Binding-site contacts:
Ligand atom O2 contacts residue GLY627 of chain 4.B at 3.5 Å.
Ligand atom C6 contacts residue HIS628 of chain 4.B at 2.9 Å.
Ligand atom N1 contacts residue HIS630 of chain 4.E at 4.2 Å.
Ligand atom N3 contacts residue HIS630 of chain 4.E at 2.9 Å (h-bond).
Ligand atom C6 contacts residue PHE629 of chain 4.B at 4.1 Å (hydrophobic).
Ligand atom C5 contacts residue HIS630 of chain 4.E at 4.3 Å.
Ligand atom C5 contacts residue PHE629 of chain 4.E at 4.1 Å (hydrophobic).
Ligand atom N4 contacts residue PRO631 of chain 4.E at 4.5 Å.
Ligand atom O2 contacts residue ASP626 of chain 4.B at 3.7 Å.
Ligand atom N1 contacts residue TRP607 of chain 4.E at 4.4 Å.
Ligand atom N1 contacts residue HIS628 of chain 4.B at 2.3 Å (h-bond).
Ligand atom C2 contacts residue HIS630 of chain 4.E at 3.4 Å.
Ligand atom C5 contacts residue HIS628 of chain 4.B at 4.1 Å.
Ligand atom C4 contacts residue HIS630 of chain 4.E at 3.4 Å.
Ligand atom O2 contacts residue HIS630 of chain 4.E at 3.8 Å.
Ligand atom O2 contacts residue HIS628 of chain 4.B at 3.3 Å (h-bond).
Ligand atom N1 contacts residue PHE629 of chain 4.B at 4.2 Å.
Ligand atom C2 contacts residue HIS628 of chain 4.B at 3.3 Å.
Ligand atom C2 contacts residue GLY627 of chain 4.B at 4.2 Å.
Ligand atom C6 contacts residue PHE629 of chain 4.E at 4.4 Å (hydrophobic).
Ligand atom N3 contacts residue HIS628 of chain 4.B at 4.4 Å.
Ligand atom N4 contacts residue HIS630 of chain 4.E at 3.4 Å.

This protein binds this small molecule.
Small molecule (SMILES): Nc1ccnc(=O)[nH]1

Sequence of chain 4.B:
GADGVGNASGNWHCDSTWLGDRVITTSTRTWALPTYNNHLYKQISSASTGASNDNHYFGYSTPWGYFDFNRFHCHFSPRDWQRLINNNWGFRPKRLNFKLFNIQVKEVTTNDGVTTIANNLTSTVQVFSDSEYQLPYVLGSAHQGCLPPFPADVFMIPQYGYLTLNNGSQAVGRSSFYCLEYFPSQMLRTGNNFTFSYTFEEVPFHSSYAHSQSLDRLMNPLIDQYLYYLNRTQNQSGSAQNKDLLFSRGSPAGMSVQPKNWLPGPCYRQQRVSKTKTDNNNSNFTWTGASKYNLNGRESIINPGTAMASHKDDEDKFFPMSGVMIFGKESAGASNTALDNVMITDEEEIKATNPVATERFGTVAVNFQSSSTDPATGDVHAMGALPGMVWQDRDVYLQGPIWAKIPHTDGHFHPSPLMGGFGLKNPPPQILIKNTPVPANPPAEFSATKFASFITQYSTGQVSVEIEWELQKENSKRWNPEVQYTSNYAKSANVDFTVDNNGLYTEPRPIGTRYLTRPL

Sequence of chain 4.E:
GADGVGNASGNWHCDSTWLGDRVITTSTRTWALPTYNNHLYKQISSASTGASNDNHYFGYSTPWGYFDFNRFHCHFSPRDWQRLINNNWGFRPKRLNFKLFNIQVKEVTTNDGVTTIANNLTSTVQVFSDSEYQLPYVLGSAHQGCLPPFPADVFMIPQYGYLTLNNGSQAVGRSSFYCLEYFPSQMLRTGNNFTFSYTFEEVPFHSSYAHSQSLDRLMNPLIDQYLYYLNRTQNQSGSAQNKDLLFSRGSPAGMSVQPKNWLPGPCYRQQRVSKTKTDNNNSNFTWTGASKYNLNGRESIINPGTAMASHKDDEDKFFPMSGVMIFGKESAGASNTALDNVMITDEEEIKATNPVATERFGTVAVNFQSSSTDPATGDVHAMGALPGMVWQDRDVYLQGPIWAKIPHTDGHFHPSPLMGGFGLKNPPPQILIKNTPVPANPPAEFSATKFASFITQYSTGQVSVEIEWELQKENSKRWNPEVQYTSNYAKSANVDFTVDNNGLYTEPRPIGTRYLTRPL